Sequence of chain 1.D:
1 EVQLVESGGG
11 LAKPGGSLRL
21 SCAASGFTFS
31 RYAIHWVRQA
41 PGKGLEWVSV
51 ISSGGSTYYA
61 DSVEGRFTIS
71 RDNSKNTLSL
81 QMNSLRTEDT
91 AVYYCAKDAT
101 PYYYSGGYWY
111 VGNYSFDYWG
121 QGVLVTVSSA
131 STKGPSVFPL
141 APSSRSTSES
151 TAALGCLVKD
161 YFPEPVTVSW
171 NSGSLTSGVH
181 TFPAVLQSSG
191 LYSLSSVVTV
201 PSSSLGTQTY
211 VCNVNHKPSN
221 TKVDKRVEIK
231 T

Sequence of chain 1.E:
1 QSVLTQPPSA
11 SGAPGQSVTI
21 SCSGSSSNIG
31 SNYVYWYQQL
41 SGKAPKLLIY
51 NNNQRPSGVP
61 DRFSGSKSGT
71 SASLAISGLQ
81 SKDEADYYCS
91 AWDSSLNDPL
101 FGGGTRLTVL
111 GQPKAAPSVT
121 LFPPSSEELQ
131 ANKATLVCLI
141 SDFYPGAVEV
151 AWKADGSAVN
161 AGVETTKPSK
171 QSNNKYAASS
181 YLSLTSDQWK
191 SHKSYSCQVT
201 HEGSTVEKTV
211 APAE

Sequence of chain 1.F:
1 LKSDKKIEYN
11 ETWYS

A small-molecule ligand and the protein it binds are described below.
Small molecule (SMILES): CC(=O)N[C@H]1[C@H](O[C@H]2[C@H](O)[C@@H](NC(C)=O)CO[C@@H]2CO)O[C@H](CO)[C@@H](O)[C@@H]1O

Binding-site contacts:
Ligand atom O6 contacts residue LYS6 of chain 1.F at 4.1 Å.
Ligand atom C8 contacts residue ASN51 of chain 1.E at 3.1 Å.
Ligand atom O5 contacts residue ASN113 of chain 1.D at 2.3 Å (h-bond).
Ligand atom C3 contacts residue ASN113 of chain 1.D at 3.8 Å.
Ligand atom C8 contacts residue TYR33 of chain 1.E at 4.3 Å (hydrophobic).
Ligand atom C6 contacts residue TYR33 of chain 1.E at 4.2 Å (hydrophobic).
Ligand atom N2 contacts residue ASN113 of chain 1.D at 2.9 Å (h-bond).
Ligand atom C7 contacts residue ASN51 of chain 1.E at 4.4 Å.
Ligand atom C4 contacts residue TYR33 of chain 1.E at 3.9 Å (hydrophobic).
Ligand atom C7 contacts residue THR100 of chain 1.D at 3.8 Å.
Ligand atom C8 contacts residue SER105 of chain 1.D at 3.5 Å.
Ligand atom C1 contacts residue TYR33 of chain 1.E at 4.1 Å (hydrophobic).
Ligand atom N2 contacts residue THR100 of chain 1.D at 3.9 Å.
Ligand atom O5 contacts residue TYR103 of chain 1.D at 3.6 Å.
Ligand atom O7 contacts residue ASN113 of chain 1.D at 4.3 Å.
Ligand atom C8 contacts residue THR100 of chain 1.D at 4.2 Å.
Ligand atom C2 contacts residue ASN113 of chain 1.D at 2.5 Å.
Ligand atom C5 contacts residue ASN113 of chain 1.D at 3.6 Å.
Ligand atom C3 contacts residue TYR33 of chain 1.E at 4.4 Å (hydrophobic).
Ligand atom C6 contacts residue TYR103 of chain 1.D at 4.2 Å (hydrophobic).
Ligand atom C1 contacts residue TYR103 of chain 1.D at 3.7 Å (hydrophobic).
Ligand atom O6 contacts residue ASN113 of chain 1.D at 4.1 Å.
Ligand atom C5 contacts residue TYR33 of chain 1.E at 3.9 Å (hydrophobic).
Ligand atom C8 contacts residue ASN113 of chain 1.D at 3.4 Å.
Ligand atom C1 contacts residue ASN113 of chain 1.D at 1.4 Å.
Ligand atom C6 contacts residue ASN113 of chain 1.D at 4.4 Å.
Ligand atom O3 contacts residue TYR33 of chain 1.E at 4.0 Å.
Ligand atom O5 contacts residue TYR33 of chain 1.E at 3.8 Å.
Ligand atom O7 contacts residue THR100 of chain 1.D at 3.4 Å.
Ligand atom C2 contacts residue TYR33 of chain 1.E at 4.0 Å (hydrophobic).
Ligand atom C4 contacts residue ASN113 of chain 1.D at 4.2 Å.
Ligand atom C7 contacts residue ASN113 of chain 1.D at 3.4 Å.
Ligand atom O6 contacts residue TYR103 of chain 1.D at 3.5 Å (h-bond).
Ligand atom C5 contacts residue TYR103 of chain 1.D at 3.6 Å (hydrophobic).